Binding-site contacts:
Ligand atom C4 contacts residue GLU108 of chain 1.H at 3.7 Å.
Ligand atom C2 contacts residue GLU108 of chain 1.H at 4.0 Å.
Ligand atom C6 contacts residue TYR80 of chain 1.H at 3.4 Å (hydrophobic).
Ligand atom N3 contacts residue TYR110 of chain 1.H at 3.8 Å.
Ligand atom O2 contacts residue ARG109 of chain 1.H at 2.8 Å (salt-bridge).
Ligand atom N4 contacts residue GLY75 of chain 1.H at 3.2 Å (h-bond).
Ligand atom O4 contacts residue ARG102 of chain 1.H at 3.6 Å.
Ligand atom C2 contacts residue TYR110 of chain 1.H at 4.0 Å (hydrophobic).
Ligand atom O2' contacts residue GLY107 of chain 1.H at 4.0 Å.
Ligand atom O4 contacts residue TYR80 of chain 1.H at 3.6 Å.
Ligand atom O2 contacts residue PHE64 of chain 1.H at 3.5 Å.
Ligand atom C4 contacts residue ASP78 of chain 1.H at 4.0 Å.
Ligand atom OP2 contacts residue TYR110 of chain 1.H at 3.0 Å.
Ligand atom N4 contacts residue ASP78 of chain 1.H at 2.9 Å (salt-bridge).
Ligand atom N1 contacts residue TYR80 of chain 1.H at 3.9 Å.
Ligand atom C2 contacts residue ARG109 of chain 1.H at 3.8 Å.
Ligand atom O5' contacts residue PHE62 of chain 1.H at 3.8 Å.
Ligand atom C4 contacts residue ARG66 of chain 1.H at 3.5 Å.
Ligand atom N3 contacts residue PHE64 of chain 1.H at 3.5 Å.
Ligand atom N3 contacts residue ARG66 of chain 1.H at 2.5 Å (salt-bridge).
Ligand atom O2 contacts residue ARG66 of chain 1.H at 3.1 Å (salt-bridge).
Ligand atom C2 contacts residue PHE64 of chain 1.H at 3.5 Å (hydrophobic).
Ligand atom N4 contacts residue ARG66 of chain 1.H at 3.6 Å.
Ligand atom N3 contacts residue GLU108 of chain 1.H at 3.4 Å.
Ligand atom C5 contacts residue TYR110 of chain 1.H at 3.1 Å (hydrophobic).
Ligand atom N1 contacts residue PHE64 of chain 1.H at 3.9 Å.
Ligand atom C5 contacts residue TYR80 of chain 1.H at 3.4 Å (hydrophobic).
Ligand atom O2 contacts residue TYR110 of chain 1.H at 2.9 Å (h-bond).
Ligand atom OP1 contacts residue ARG109 of chain 1.H at 3.1 Å (salt-bridge).
Ligand atom C2 contacts residue ARG66 of chain 1.H at 3.2 Å.
Ligand atom C1' contacts residue LEU58 of chain 1.H at 3.7 Å (hydrophobic).
Ligand atom OP2 contacts residue ARG109 of chain 1.H at 4.0 Å.
Ligand atom O4 contacts residue GLU108 of chain 1.H at 3.3 Å.
Ligand atom C5' contacts residue PHE62 of chain 1.H at 3.5 Å (hydrophobic).
Ligand atom O2 contacts residue LEU58 of chain 1.H at 3.2 Å.
Ligand atom O2 contacts residue GLU108 of chain 1.H at 3.8 Å.
Ligand atom C6 contacts residue TYR110 of chain 1.H at 3.8 Å (hydrophobic).
Ligand atom C4 contacts residue TYR80 of chain 1.H at 3.6 Å (hydrophobic).
Ligand atom O2' contacts residue ARG109 of chain 1.H at 3.7 Å.
Ligand atom O4' contacts residue TYR80 of chain 1.H at 4.0 Å.

A small-molecule ligand and the protein it binds are described below.
Small molecule (SMILES): Nc1ccn([C@@H]2O[C@H](CO[P](=O)(O)O[C@H]3[C@@H](O)[C@H](n4ccc(=O)[nH]c4=O)O[C@@H]3COP(=O)=O)[C@@H](O)[C@H]2O)c(=O)n1

Sequence of chain 1.H:
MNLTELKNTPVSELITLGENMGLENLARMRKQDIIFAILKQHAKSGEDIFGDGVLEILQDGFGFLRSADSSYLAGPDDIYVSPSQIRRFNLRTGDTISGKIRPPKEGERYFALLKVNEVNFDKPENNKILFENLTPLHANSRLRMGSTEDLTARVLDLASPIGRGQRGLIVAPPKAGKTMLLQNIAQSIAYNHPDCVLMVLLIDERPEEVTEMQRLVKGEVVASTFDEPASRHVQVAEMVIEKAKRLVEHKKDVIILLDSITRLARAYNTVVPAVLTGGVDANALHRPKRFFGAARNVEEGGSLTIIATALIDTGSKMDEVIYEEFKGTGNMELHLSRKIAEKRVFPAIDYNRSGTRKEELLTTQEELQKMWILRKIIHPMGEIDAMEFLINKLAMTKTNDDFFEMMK